The small molecule below binds the protein below.
Small molecule (SMILES): CC(=O)N[C@H]1[C@H](O[C@H]2[C@H](O)[C@@H](NC(C)=O)CO[C@@H]2CO)O[C@H](CO)[C@@H](O)[C@@H]1O

Binding-site contacts:
Ligand atom C8 contacts residue NAG1 of chain 3.I at 3.5 Å.
Ligand atom C1 contacts residue ASN416 of chain 3.D at 3.1 Å.
Ligand atom C5 contacts residue PRO261 of chain 3.D at 4.5 Å (hydrophobic).
Ligand atom C7 contacts residue ASN232 of chain 3.D at 3.9 Å.
Ligand atom C8 contacts residue VAL414 of chain 3.D at 4.3 Å (hydrophobic).
Ligand atom C7 contacts residue ASN416 of chain 3.D at 3.3 Å.
Ligand atom O6 contacts residue LEU235 of chain 3.D at 3.6 Å.
Ligand atom C8 contacts residue ASN232 of chain 3.D at 3.8 Å.
Ligand atom O7 contacts residue ASN416 of chain 3.D at 2.7 Å (h-bond).
Ligand atom O5 contacts residue ASN416 of chain 3.D at 3.4 Å (h-bond).
Ligand atom O6 contacts residue PRO261 of chain 3.D at 3.4 Å.
Ligand atom C2 contacts residue ASN416 of chain 3.D at 3.2 Å.
Ligand atom N2 contacts residue ASN416 of chain 3.D at 3.6 Å (h-bond).
Ligand atom C6 contacts residue PRO261 of chain 3.D at 3.7 Å (hydrophobic).
Ligand atom O7 contacts residue ASN232 of chain 3.D at 3.3 Å (h-bond).
Ligand atom O5 contacts residue PRO261 of chain 3.D at 3.8 Å.

Sequence of chain 3.D:
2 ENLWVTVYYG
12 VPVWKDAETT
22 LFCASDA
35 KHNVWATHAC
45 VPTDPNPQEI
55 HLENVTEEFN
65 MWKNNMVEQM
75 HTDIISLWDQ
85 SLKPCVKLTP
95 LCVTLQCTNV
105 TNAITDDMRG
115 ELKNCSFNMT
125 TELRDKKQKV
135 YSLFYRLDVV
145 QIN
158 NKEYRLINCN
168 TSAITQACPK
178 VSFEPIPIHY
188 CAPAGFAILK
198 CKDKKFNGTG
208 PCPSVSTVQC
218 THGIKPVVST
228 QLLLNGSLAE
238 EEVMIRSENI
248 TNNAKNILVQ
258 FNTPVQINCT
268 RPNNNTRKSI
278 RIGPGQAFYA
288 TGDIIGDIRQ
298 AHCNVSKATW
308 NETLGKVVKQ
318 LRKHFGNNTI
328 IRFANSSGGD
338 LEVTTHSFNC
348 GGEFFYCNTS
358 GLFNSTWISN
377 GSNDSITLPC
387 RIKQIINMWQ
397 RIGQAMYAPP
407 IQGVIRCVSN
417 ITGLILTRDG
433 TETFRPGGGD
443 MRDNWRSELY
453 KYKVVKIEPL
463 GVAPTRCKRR